Sequence of chain 28.E:
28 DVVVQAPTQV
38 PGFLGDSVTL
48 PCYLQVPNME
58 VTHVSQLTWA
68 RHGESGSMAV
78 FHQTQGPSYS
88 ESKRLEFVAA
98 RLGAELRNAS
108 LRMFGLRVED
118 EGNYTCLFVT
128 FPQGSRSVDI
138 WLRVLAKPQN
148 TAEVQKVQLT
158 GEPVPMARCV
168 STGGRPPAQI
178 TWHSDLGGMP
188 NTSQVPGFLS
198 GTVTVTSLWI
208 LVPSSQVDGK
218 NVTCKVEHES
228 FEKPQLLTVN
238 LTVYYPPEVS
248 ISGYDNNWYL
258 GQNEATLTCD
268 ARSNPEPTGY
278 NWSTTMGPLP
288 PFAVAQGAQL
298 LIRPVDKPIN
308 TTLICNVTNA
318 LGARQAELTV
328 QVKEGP

A small-molecule ligand and the protein it binds are described below.
Small molecule (SMILES): CC(=O)N[C@H]1[C@H](O[C@H]2[C@H](O)[C@@H](NC(C)=O)CO[C@@H]2CO)O[C@H](CO)[C@@H](O)[C@@H]1O

Binding-site contacts:
Ligand atom C3 contacts residue ASN188 of chain 28.E at 3.9 Å.
Ligand atom N2 contacts residue ASN188 of chain 28.E at 3.1 Å (h-bond).
Ligand atom C5 contacts residue ASN188 of chain 28.E at 3.6 Å.
Ligand atom O6 contacts residue ASN188 of chain 28.E at 4.5 Å.
Ligand atom C7 contacts residue ASN188 of chain 28.E at 3.9 Å.
Ligand atom O7 contacts residue ASN188 of chain 28.E at 4.2 Å.
Ligand atom C1 contacts residue ASN188 of chain 28.E at 1.4 Å.
Ligand atom O5 contacts residue ASN188 of chain 28.E at 2.3 Å (h-bond).
Ligand atom C2 contacts residue ASN188 of chain 28.E at 2.6 Å.
Ligand atom C4 contacts residue ASN188 of chain 28.E at 4.2 Å.